Sequence of chain 1.S:
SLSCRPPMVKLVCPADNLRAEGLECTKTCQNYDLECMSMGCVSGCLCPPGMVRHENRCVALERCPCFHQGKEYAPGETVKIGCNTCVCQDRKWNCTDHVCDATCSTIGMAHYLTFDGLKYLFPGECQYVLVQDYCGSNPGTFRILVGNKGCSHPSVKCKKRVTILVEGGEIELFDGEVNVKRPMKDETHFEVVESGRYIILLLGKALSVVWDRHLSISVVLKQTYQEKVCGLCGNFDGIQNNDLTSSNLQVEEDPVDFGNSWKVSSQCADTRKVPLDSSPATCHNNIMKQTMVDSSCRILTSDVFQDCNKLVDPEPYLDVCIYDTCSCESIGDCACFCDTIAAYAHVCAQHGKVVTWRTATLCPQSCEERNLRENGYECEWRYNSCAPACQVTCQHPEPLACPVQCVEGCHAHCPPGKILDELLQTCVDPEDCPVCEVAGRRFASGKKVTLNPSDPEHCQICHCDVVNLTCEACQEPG

Binding-site contacts:
Ligand atom O6 contacts residue CYS464 of chain 1.S at 4.2 Å.
Ligand atom C1 contacts residue ASP465 of chain 1.S at 4.4 Å.
Ligand atom O3 contacts residue ASP465 of chain 1.S at 4.5 Å.
Ligand atom O6 contacts residue HIS463 of chain 1.S at 3.6 Å.
Ligand atom C5 contacts residue THR470 of chain 1.S at 4.0 Å.
Ligand atom C8 contacts residue ASN468 of chain 1.S at 3.6 Å.
Ligand atom C2 contacts residue ASP465 of chain 1.S at 3.9 Å.
Ligand atom C1 contacts residue THR470 of chain 1.S at 3.8 Å.
Ligand atom O5 contacts residue ASN468 of chain 1.S at 2.5 Å (h-bond).
Ligand atom N2 contacts residue ASN468 of chain 1.S at 2.6 Å (h-bond).
Ligand atom C1 contacts residue ASN468 of chain 1.S at 1.4 Å.
Ligand atom C2 contacts residue ASN468 of chain 1.S at 2.4 Å.
Ligand atom C7 contacts residue ASP465 of chain 1.S at 4.4 Å.
Ligand atom C5 contacts residue ASN468 of chain 1.S at 3.6 Å.
Ligand atom O6 contacts residue ASP465 of chain 1.S at 3.9 Å.
Ligand atom C8 contacts residue ASP465 of chain 1.S at 3.1 Å.
Ligand atom C8 contacts residue VAL466 of chain 1.S at 3.6 Å (hydrophobic).
Ligand atom C6 contacts residue GLU472 of chain 1.S at 3.6 Å.
Ligand atom C4 contacts residue ASN468 of chain 1.S at 4.2 Å.
Ligand atom C3 contacts residue ASN468 of chain 1.S at 3.6 Å.
Ligand atom C6 contacts residue HIS463 of chain 1.S at 4.2 Å.
Ligand atom O7 contacts residue ASN468 of chain 1.S at 3.1 Å (h-bond).
Ligand atom C7 contacts residue ASN468 of chain 1.S at 2.8 Å.
Ligand atom C4 contacts residue ASP465 of chain 1.S at 4.4 Å.
Ligand atom O5 contacts residue ASP465 of chain 1.S at 4.0 Å.
Ligand atom O6 contacts residue GLU472 of chain 1.S at 4.2 Å.
Ligand atom C6 contacts residue THR470 of chain 1.S at 4.0 Å.
Ligand atom O5 contacts residue THR470 of chain 1.S at 3.1 Å.

A small-molecule ligand and the protein it binds are described below.
Small molecule (SMILES): CC(=O)N[C@@H]1[C@@H](O)[C@H](O)[C@@H](CO)O[C@H]1O